A protein and the small-molecule ligand that binds it are described below.
Small molecule (SMILES): CC(=O)N[C@@H]1[C@@H](O)[C@H](O)[C@@H](CO)O[C@H]1O

Sequence of chain 1.A:
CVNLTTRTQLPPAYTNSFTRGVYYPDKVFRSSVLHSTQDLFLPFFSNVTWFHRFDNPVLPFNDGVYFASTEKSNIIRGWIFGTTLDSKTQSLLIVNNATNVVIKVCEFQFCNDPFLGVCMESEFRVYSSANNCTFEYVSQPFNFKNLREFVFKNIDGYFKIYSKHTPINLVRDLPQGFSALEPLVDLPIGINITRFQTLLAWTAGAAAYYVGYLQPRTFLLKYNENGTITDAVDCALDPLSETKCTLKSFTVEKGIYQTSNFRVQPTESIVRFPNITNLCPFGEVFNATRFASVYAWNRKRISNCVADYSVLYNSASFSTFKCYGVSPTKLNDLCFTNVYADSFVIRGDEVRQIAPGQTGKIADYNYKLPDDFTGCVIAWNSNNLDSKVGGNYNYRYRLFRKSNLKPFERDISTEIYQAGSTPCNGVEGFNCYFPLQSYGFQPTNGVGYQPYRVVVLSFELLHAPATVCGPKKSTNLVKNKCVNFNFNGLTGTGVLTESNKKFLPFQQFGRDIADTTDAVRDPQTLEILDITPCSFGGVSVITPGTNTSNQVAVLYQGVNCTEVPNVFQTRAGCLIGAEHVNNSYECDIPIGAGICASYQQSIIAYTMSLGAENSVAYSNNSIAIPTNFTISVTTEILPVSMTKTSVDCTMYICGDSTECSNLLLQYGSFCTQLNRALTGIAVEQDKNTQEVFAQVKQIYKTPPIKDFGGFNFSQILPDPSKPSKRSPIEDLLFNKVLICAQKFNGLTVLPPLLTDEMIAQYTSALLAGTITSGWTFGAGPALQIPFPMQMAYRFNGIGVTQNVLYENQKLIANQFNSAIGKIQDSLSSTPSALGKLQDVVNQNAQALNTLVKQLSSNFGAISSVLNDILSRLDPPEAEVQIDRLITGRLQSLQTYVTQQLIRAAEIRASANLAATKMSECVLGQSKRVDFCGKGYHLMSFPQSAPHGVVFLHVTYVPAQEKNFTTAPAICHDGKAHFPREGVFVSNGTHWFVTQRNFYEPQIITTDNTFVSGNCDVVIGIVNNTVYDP

Binding-site contacts:
Ligand atom C3 contacts residue ASN616 of chain 1.A at 3.8 Å.
Ligand atom O6 contacts residue THR618 of chain 1.A at 4.1 Å.
Ligand atom C4 contacts residue ASN616 of chain 1.A at 4.2 Å.
Ligand atom C5 contacts residue ASN616 of chain 1.A at 3.7 Å.
Ligand atom C8 contacts residue GLN644 of chain 1.A at 4.2 Å.
Ligand atom C1 contacts residue THR618 of chain 1.A at 4.4 Å.
Ligand atom C2 contacts residue ASN616 of chain 1.A at 2.5 Å.
Ligand atom C8 contacts residue ASN616 of chain 1.A at 4.5 Å.
Ligand atom O7 contacts residue ASN616 of chain 1.A at 3.4 Å (h-bond).
Ligand atom N2 contacts residue ASN616 of chain 1.A at 2.9 Å (h-bond).
Ligand atom C7 contacts residue ASN616 of chain 1.A at 3.3 Å.
Ligand atom O5 contacts residue ASN616 of chain 1.A at 2.4 Å (h-bond).
Ligand atom C1 contacts residue ASN616 of chain 1.A at 1.4 Å.
Ligand atom O5 contacts residue THR618 of chain 1.A at 4.1 Å.